Sequence of chain 1.D:
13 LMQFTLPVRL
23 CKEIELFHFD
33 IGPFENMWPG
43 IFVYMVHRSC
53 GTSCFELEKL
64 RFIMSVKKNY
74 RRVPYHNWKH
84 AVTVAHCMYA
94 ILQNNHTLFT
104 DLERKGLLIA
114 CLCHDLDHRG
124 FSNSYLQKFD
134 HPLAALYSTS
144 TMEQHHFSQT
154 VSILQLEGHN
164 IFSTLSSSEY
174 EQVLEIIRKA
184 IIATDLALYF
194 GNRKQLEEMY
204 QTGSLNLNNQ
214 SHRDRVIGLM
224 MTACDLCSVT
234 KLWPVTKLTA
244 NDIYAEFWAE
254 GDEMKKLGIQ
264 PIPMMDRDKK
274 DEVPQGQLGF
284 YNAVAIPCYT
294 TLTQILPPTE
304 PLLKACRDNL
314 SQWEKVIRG

Binding-site contacts:
Ligand atom N15 contacts residue LEU229 of chain 1.D at 3.5 Å.
Ligand atom C12 contacts residue ILE246 of chain 1.D at 3.7 Å (hydrophobic).
Ligand atom N21 contacts residue ILE246 of chain 1.D at 3.6 Å.
Ligand atom C6 contacts residue PHE283 of chain 1.D at 3.4 Å (hydrophobic).
Ligand atom C1 contacts residue PHE283 of chain 1.D at 3.5 Å (hydrophobic).
Ligand atom C4 contacts residue GLN280 of chain 1.D at 3.3 Å.
Ligand atom C18 contacts residue LEU229 of chain 1.D at 3.7 Å (hydrophobic).
Ligand atom C5 contacts residue PHE283 of chain 1.D at 3.6 Å (hydrophobic).
Ligand atom N21 contacts residue VAL232 of chain 1.D at 3.6 Å.
Ligand atom C17 contacts residue SER231 of chain 1.D at 3.6 Å.
Ligand atom C7 contacts residue PHE283 of chain 1.D at 3.8 Å (hydrophobic).
Ligand atom C11 contacts residue GLN280 of chain 1.D at 3.7 Å.
Ligand atom C1 contacts residue PHE250 of chain 1.D at 3.9 Å (hydrophobic).
Ligand atom C5 contacts residue GLN280 of chain 1.D at 3.5 Å.
Ligand atom C7 contacts residue GLN280 of chain 1.D at 3.8 Å.
Ligand atom N13 contacts residue PHE283 of chain 1.D at 3.5 Å.
Ligand atom C4 contacts residue PHE250 of chain 1.D at 4.0 Å (hydrophobic).
Ligand atom N21 contacts residue GLN280 of chain 1.D at 3.6 Å.
Ligand atom C2 contacts residue PHE283 of chain 1.D at 3.6 Å (hydrophobic).
Ligand atom N8 contacts residue GLN280 of chain 1.D at 2.8 Å (h-bond).
Ligand atom O9 contacts residue MET267 of chain 1.D at 3.7 Å.
Ligand atom N3 contacts residue PHE283 of chain 1.D at 3.4 Å.
Ligand atom C14 contacts residue LEU229 of chain 1.D at 3.7 Å (hydrophobic).
Ligand atom C2 contacts residue PHE250 of chain 1.D at 3.9 Å (hydrophobic).
Ligand atom C16 contacts residue ILE246 of chain 1.D at 3.5 Å (hydrophobic).
Ligand atom C17 contacts residue ILE246 of chain 1.D at 3.3 Å (hydrophobic).
Ligand atom C11 contacts residue VAL232 of chain 1.D at 3.7 Å (hydrophobic).
Ligand atom C17 contacts residue VAL232 of chain 1.D at 3.9 Å (hydrophobic).
Ligand atom C14 contacts residue PHE283 of chain 1.D at 3.9 Å (hydrophobic).
Ligand atom C4 contacts residue PHE283 of chain 1.D at 3.5 Å (hydrophobic).
Ligand atom C11 contacts residue ILE246 of chain 1.D at 3.4 Å (hydrophobic).
Ligand atom N15 contacts residue TYR78 of chain 1.D at 3.9 Å.
Ligand atom C12 contacts residue PHE283 of chain 1.D at 3.7 Å (hydrophobic).
Ligand atom C17 contacts residue LEU229 of chain 1.D at 3.9 Å (hydrophobic).
Ligand atom C1 contacts residue MET267 of chain 1.D at 3.4 Å (hydrophobic).
Ligand atom N3 contacts residue PHE250 of chain 1.D at 3.8 Å.
Ligand atom C17 contacts residue TYR78 of chain 1.D at 3.7 Å (hydrophobic).
Ligand atom C10 contacts residue LEU189 of chain 1.D at 4.0 Å (hydrophobic).
Ligand atom N8 contacts residue PHE283 of chain 1.D at 3.6 Å.
Ligand atom C7 contacts residue ILE246 of chain 1.D at 3.8 Å (hydrophobic).

This protein binds this small molecule.
Small molecule (SMILES): CCCc1nc(C)c2c(C#N)nc3ccc(OC)nc3n12